This small molecule binds to this protein.
Small molecule (SMILES): C[C@H](N)C(=O)N[C@@H](COP(=O)(O)O)C(=O)N[C@@H](C)C(=O)N1CCC[C@H]1C=O

Sequence of chain 1.A:
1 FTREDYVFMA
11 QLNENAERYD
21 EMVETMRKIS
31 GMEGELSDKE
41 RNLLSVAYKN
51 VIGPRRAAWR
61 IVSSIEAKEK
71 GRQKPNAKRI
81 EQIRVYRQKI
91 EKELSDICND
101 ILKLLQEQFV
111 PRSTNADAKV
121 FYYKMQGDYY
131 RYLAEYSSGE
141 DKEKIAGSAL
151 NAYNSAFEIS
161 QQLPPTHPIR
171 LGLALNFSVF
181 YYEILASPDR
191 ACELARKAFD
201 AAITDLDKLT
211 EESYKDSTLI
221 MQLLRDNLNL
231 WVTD

Binding-site contacts:
Ligand atom O2P contacts residue ARG131 of chain 1.A at 3.2 Å (salt-bridge).
Ligand atom P contacts residue LYS49 of chain 1.A at 4.0 Å.
Ligand atom O contacts residue LYS49 of chain 1.A at 3.5 Å (salt-bridge).
Ligand atom CB contacts residue LEU175 of chain 1.A at 4.0 Å (hydrophobic).
Ligand atom P contacts residue ARG131 of chain 1.A at 3.7 Å.
Ligand atom O contacts residue LEU223 of chain 1.A at 3.5 Å.
Ligand atom O contacts residue VAL179 of chain 1.A at 4.1 Å.
Ligand atom CB contacts residue ASN176 of chain 1.A at 3.1 Å.
Ligand atom O3P contacts residue TYR132 of chain 1.A at 3.6 Å.
Ligand atom CD contacts residue LEU223 of chain 1.A at 4.2 Å (hydrophobic).
Ligand atom CB contacts residue ARG131 of chain 1.A at 4.2 Å.
Ligand atom OG contacts residue LYS49 of chain 1.A at 4.1 Å.
Ligand atom CA contacts residue ASN176 of chain 1.A at 3.6 Å.
Ligand atom O3P contacts residue ARG56 of chain 1.A at 2.8 Å (salt-bridge).
Ligand atom O contacts residue LYS49 of chain 1.A at 4.2 Å.
Ligand atom O contacts residue ASN227 of chain 1.A at 3.5 Å (h-bond).
Ligand atom CB contacts residue ASN176 of chain 1.A at 3.4 Å.
Ligand atom CA contacts residue ASN176 of chain 1.A at 3.4 Å.
Ligand atom O1P contacts residue ASN176 of chain 1.A at 4.1 Å.
Ligand atom O contacts residue LEU175 of chain 1.A at 3.8 Å.
Ligand atom O contacts residue LEU175 of chain 1.A at 3.5 Å.
Ligand atom O3P contacts residue LYS49 of chain 1.A at 2.8 Å (salt-bridge).
Ligand atom O2P contacts residue ARG56 of chain 1.A at 2.9 Å (salt-bridge).
Ligand atom C contacts residue LEU175 of chain 1.A at 3.4 Å (hydrophobic).
Ligand atom N contacts residue ASN176 of chain 1.A at 2.7 Å (h-bond).
Ligand atom N contacts residue ASN227 of chain 1.A at 3.4 Å (h-bond).
Ligand atom P contacts residue ARG56 of chain 1.A at 3.5 Å.
Ligand atom O1P contacts residue TYR132 of chain 1.A at 3.0 Å (h-bond).
Ligand atom C contacts residue LEU223 of chain 1.A at 4.3 Å (hydrophobic).
Ligand atom CB contacts residue GLY172 of chain 1.A at 3.8 Å.
Ligand atom O1P contacts residue ARG131 of chain 1.A at 2.5 Å (salt-bridge).
Ligand atom C contacts residue ASN176 of chain 1.A at 3.5 Å.
Ligand atom O1P contacts residue ARG56 of chain 1.A at 4.1 Å.
Ligand atom CB contacts residue LYS124 of chain 1.A at 4.3 Å.
Ligand atom P contacts residue TYR132 of chain 1.A at 3.8 Å.
Ligand atom CG contacts residue LEU219 of chain 1.A at 4.2 Å (hydrophobic).
Ligand atom CA contacts residue LEU175 of chain 1.A at 4.0 Å (hydrophobic).
Ligand atom O2P contacts residue TYR132 of chain 1.A at 4.2 Å.
Ligand atom N contacts residue LEU175 of chain 1.A at 3.2 Å.
Ligand atom CA contacts residue LEU175 of chain 1.A at 3.6 Å (hydrophobic).